Sequence of chain 1.A:
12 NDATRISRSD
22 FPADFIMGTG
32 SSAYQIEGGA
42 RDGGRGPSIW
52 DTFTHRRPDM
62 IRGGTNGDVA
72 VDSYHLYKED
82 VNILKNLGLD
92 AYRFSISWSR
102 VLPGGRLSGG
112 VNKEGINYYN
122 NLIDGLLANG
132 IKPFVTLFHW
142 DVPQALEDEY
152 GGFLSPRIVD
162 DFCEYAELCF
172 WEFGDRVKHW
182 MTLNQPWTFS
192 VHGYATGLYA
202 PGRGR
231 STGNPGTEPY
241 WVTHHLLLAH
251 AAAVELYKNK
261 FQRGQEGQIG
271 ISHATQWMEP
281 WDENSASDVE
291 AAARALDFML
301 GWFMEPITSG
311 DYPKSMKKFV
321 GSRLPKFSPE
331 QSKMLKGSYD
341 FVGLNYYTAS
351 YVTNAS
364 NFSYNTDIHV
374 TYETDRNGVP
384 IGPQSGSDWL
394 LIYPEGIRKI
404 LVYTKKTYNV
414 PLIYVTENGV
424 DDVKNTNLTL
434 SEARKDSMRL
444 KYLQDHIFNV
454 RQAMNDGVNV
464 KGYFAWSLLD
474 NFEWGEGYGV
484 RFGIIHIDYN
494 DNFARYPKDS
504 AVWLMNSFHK

This small molecule binds to this protein.
Small molecule (SMILES): C/C=C1/[C@@H](O[C@@H]2O[C@H](CO)[C@@H](O)[C@H](O)[C@H]2O)[N@@]2[C@H]3C[C@@]45c6ccccc6N[C@@H]4[C@@H]2C[C@@H]1[C@@H]3[C@H]5OC(C)=O

Binding-site contacts:
Ligand atom O3 contacts residue TRP469 of chain 1.A at 3.6 Å.
Ligand atom CBD contacts residue TYR200 of chain 1.A at 4.0 Å (hydrophobic).
Ligand atom O6 contacts residue GLU476 of chain 1.A at 2.7 Å (salt-bridge).
Ligand atom CBG contacts residue TRP392 of chain 1.A at 4.0 Å (hydrophobic).
Ligand atom C5 contacts residue GLU476 of chain 1.A at 3.6 Å.
Ligand atom CAN contacts residue THR189 of chain 1.A at 3.5 Å.
Ligand atom O3 contacts residue GLN36 of chain 1.A at 3.2 Å (h-bond).
Ligand atom C6 contacts residue PHE485 of chain 1.A at 3.1 Å (hydrophobic).
Ligand atom C3 contacts residue TRP469 of chain 1.A at 3.7 Å (hydrophobic).
Ligand atom O3 contacts residue TRP477 of chain 1.A at 3.4 Å (h-bond).
Ligand atom CAW contacts residue TYR200 of chain 1.A at 3.6 Å (hydrophobic).
Ligand atom CAK contacts residue TYR200 of chain 1.A at 3.9 Å (hydrophobic).
Ligand atom CAI contacts residue HIS193 of chain 1.A at 3.7 Å.
Ligand atom CAV contacts residue TYR200 of chain 1.A at 3.3 Å (hydrophobic).
Ligand atom O4 contacts residue TRP469 of chain 1.A at 2.8 Å (h-bond).
Ligand atom NBJ contacts residue TRP392 of chain 1.A at 4.0 Å.
Ligand atom O3 contacts residue HIS140 of chain 1.A at 3.8 Å.
Ligand atom O6 contacts residue PHE485 of chain 1.A at 3.9 Å.
Ligand atom C4 contacts residue TRP469 of chain 1.A at 3.7 Å (hydrophobic).
Ligand atom O2 contacts residue GLU420 of chain 1.A at 3.2 Å (salt-bridge).
Ligand atom O1 contacts residue GLN186 of chain 1.A at 3.6 Å.
Ligand atom O2 contacts residue GLN186 of chain 1.A at 2.7 Å (h-bond).
Ligand atom C4 contacts residue GLN36 of chain 1.A at 4.0 Å.
Ligand atom C2 contacts residue GLU420 of chain 1.A at 4.0 Å.
Ligand atom NAP contacts residue TYR200 of chain 1.A at 3.1 Å (h-bond).
Ligand atom OAC contacts residue HIS193 of chain 1.A at 3.3 Å (h-bond).
Ligand atom CAH contacts residue GLN186 of chain 1.A at 3.8 Å.
Ligand atom CAH contacts residue TYR347 of chain 1.A at 3.8 Å (hydrophobic).
Ligand atom NAP contacts residue HIS193 of chain 1.A at 3.7 Å.
Ligand atom CAI contacts residue LEU199 of chain 1.A at 3.7 Å (hydrophobic).
Ligand atom C6 contacts residue GLU476 of chain 1.A at 2.8 Å.
Ligand atom C4 contacts residue GLU476 of chain 1.A at 3.2 Å.
Ligand atom O4 contacts residue GLU476 of chain 1.A at 2.7 Å (salt-bridge).
Ligand atom CAK contacts residue HIS193 of chain 1.A at 3.4 Å.
Ligand atom CAO contacts residue TRP392 of chain 1.A at 3.3 Å (hydrophobic).
Ligand atom CAW contacts residue HIS193 of chain 1.A at 3.5 Å.
Ligand atom CBF contacts residue TRP392 of chain 1.A at 3.4 Å (hydrophobic).
Ligand atom O4 contacts residue GLN36 of chain 1.A at 3.2 Å (h-bond).
Ligand atom OAC contacts residue TRP188 of chain 1.A at 4.0 Å.
Ligand atom C2 contacts residue GLN186 of chain 1.A at 3.7 Å.